Binding-site contacts:
Ligand atom O2 contacts residue HIS219 of chain 2.A at 3.5 Å.
Ligand atom C4 contacts residue ASP286 of chain 2.A at 3.8 Å.
Ligand atom O1 contacts residue ASP254 of chain 2.A at 3.2 Å (salt-bridge).
Ligand atom C2 contacts residue TRP136 of chain 2.A at 3.8 Å (hydrophobic).
Ligand atom O6 contacts residue THR89 of chain 2.A at 4.0 Å.
Ligand atom O1 contacts residue PHE25 of chain 2.B at 3.6 Å.
Ligand atom O5 contacts residue PHE93 of chain 2.A at 3.5 Å.
Ligand atom O2 contacts residue ASP286 of chain 2.A at 3.4 Å (salt-bridge).
Ligand atom O2 contacts residue GLU216 of chain 2.A at 3.5 Å (salt-bridge).
Ligand atom O1 contacts residue MG1 of chain 2.E at 3.2 Å.
Ligand atom O4 contacts residue ASP286 of chain 2.A at 2.6 Å (salt-bridge).
Ligand atom C1 contacts residue LYS182 of chain 2.A at 3.9 Å.
Ligand atom C5 contacts residue HIS53 of chain 2.A at 2.9 Å.
Ligand atom C4 contacts residue GLU180 of chain 2.A at 3.9 Å.
Ligand atom C4 contacts residue MG1 of chain 2.D at 3.6 Å.
Ligand atom O6 contacts residue VAL134 of chain 2.A at 3.4 Å.
Ligand atom O6 contacts residue GLU180 of chain 2.A at 3.0 Å (salt-bridge).
Ligand atom O2 contacts residue GLU180 of chain 2.A at 2.9 Å (salt-bridge).
Ligand atom C1 contacts residue TRP136 of chain 2.A at 3.2 Å (hydrophobic).
Ligand atom C6 contacts residue THR89 of chain 2.A at 3.3 Å.
Ligand atom C2 contacts residue MG1 of chain 2.D at 3.5 Å.
Ligand atom C3 contacts residue TRP136 of chain 2.A at 3.7 Å (hydrophobic).
Ligand atom O5 contacts residue HIS53 of chain 2.A at 2.9 Å (h-bond).
Ligand atom O3 contacts residue ASP286 of chain 2.A at 3.5 Å (salt-bridge).
Ligand atom O4 contacts residue TRP15 of chain 2.A at 3.6 Å.
Ligand atom O1 contacts residue TRP136 of chain 2.A at 3.8 Å.
Ligand atom C2 contacts residue GLU180 of chain 2.A at 3.7 Å.
Ligand atom O1 contacts residue LYS182 of chain 2.A at 2.9 Å (salt-bridge).
Ligand atom O5 contacts residue TRP136 of chain 2.A at 3.2 Å.
Ligand atom O2 contacts residue MG1 of chain 2.D at 2.5 Å.
Ligand atom C6 contacts residue HIS53 of chain 2.A at 3.1 Å.
Ligand atom O4 contacts residue GLU180 of chain 2.A at 3.4 Å (salt-bridge).
Ligand atom C2 contacts residue ASP286 of chain 2.A at 3.9 Å.
Ligand atom C1 contacts residue PHE25 of chain 2.B at 3.6 Å (hydrophobic).
Ligand atom O4 contacts residue MG1 of chain 2.D at 2.7 Å.
Ligand atom C7 contacts residue PHE25 of chain 2.B at 3.8 Å (hydrophobic).
Ligand atom C3 contacts residue ASP286 of chain 2.A at 3.9 Å.
Ligand atom O1 contacts residue HIS219 of chain 2.A at 3.2 Å (h-bond).
Ligand atom O3 contacts residue TRP15 of chain 2.A at 3.4 Å (h-bond).
Ligand atom C7 contacts residue TRP15 of chain 2.A at 3.6 Å (hydrophobic).

The protein below binds the small molecule below.
Small molecule (SMILES): CO[C@H](C(=O)CO)[C@H](O)[C@H](O)CO

Sequence of chain 2.A:
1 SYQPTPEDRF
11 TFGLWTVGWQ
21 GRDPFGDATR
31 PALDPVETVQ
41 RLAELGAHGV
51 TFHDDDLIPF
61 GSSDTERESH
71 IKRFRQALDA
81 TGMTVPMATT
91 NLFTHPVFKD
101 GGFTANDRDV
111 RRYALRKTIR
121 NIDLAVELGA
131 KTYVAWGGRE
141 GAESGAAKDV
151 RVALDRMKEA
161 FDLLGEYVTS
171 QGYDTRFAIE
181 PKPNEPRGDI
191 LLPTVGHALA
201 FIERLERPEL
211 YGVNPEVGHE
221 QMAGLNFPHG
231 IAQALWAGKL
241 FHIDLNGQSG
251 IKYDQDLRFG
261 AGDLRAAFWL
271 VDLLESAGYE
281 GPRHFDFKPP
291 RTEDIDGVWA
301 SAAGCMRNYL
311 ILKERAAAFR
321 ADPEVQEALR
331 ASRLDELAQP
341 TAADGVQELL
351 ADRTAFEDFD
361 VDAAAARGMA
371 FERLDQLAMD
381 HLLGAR

Sequence of chain 2.B:
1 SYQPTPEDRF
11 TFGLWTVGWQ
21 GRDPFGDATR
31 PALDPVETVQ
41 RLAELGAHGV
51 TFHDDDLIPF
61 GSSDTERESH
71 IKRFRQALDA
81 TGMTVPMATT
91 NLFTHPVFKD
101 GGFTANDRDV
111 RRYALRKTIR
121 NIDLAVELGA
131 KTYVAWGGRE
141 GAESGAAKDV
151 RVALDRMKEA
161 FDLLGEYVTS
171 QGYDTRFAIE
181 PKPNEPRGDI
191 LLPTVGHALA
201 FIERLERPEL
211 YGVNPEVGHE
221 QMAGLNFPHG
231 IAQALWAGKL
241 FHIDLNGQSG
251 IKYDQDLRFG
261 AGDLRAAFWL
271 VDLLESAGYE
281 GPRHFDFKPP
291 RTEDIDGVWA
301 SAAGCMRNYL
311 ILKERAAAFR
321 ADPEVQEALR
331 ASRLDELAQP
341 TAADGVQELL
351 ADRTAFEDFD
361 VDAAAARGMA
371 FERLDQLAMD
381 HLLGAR